Sequence of chain 2.A:
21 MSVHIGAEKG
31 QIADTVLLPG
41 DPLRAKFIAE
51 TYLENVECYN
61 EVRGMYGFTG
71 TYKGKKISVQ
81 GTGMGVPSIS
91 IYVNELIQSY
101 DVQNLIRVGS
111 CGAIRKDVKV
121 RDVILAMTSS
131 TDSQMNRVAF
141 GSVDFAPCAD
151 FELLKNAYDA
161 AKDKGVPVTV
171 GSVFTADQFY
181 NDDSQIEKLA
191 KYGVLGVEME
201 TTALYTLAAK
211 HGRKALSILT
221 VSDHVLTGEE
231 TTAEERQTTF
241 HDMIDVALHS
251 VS

The protein below binds the small molecule below.
Small molecule (SMILES): Nc1nc(Cl)c2ncn([C@@H]3O[C@H](CO)[C@@H](O)[C@H]3O)c2n1

Sequence of chain 6.A:
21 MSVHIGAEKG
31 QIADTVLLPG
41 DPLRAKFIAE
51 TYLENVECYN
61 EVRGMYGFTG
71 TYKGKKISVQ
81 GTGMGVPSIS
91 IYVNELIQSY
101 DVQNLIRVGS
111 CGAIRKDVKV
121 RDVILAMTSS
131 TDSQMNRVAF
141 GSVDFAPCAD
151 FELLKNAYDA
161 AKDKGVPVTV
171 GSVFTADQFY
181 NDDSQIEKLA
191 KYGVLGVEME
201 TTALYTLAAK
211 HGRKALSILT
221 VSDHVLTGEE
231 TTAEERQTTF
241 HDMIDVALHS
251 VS

Binding-site contacts:
Ligand atom N7 contacts residue SER222 of chain 6.A at 2.8 Å (h-bond).
Ligand atom N3 contacts residue GLU198 of chain 6.A at 3.8 Å.
Ligand atom C3' contacts residue GLU200 of chain 6.A at 3.4 Å.
Ligand atom N20 contacts residue MET199 of chain 6.A at 3.5 Å.
Ligand atom C5 contacts residue GLY112 of chain 6.A at 3.7 Å.
Ligand atom C6 contacts residue VAL197 of chain 6.A at 3.7 Å (hydrophobic).
Ligand atom C1' contacts residue SER110 of chain 6.A at 3.5 Å.
Ligand atom C6 contacts residue GLY112 of chain 6.A at 3.6 Å.
Ligand atom N7 contacts residue CYS111 of chain 6.A at 3.6 Å.
Ligand atom O2' contacts residue GLU198 of chain 6.A at 3.4 Å.
Ligand atom O2' contacts residue ARG107 of chain 6.A at 3.0 Å (salt-bridge).
Ligand atom C2' contacts residue GLU200 of chain 6.A at 3.6 Å.
Ligand atom CL1 contacts residue ASP223 of chain 6.A at 3.4 Å.
Ligand atom CL1 contacts residue VAL225 of chain 6.A at 3.6 Å.
Ligand atom O2' contacts residue GLU200 of chain 6.A at 2.4 Å (salt-bridge).
Ligand atom N3 contacts residue MET199 of chain 6.A at 3.8 Å.
Ligand atom C8 contacts residue CYS111 of chain 6.A at 3.7 Å (hydrophobic).
Ligand atom C5 contacts residue VAL197 of chain 6.A at 3.8 Å (hydrophobic).
Ligand atom O5' contacts residue PHE179 of chain 6.A at 3.6 Å.
Ligand atom CL1 contacts residue SER222 of chain 6.A at 3.5 Å.
Ligand atom C3' contacts residue MET199 of chain 6.A at 3.7 Å (hydrophobic).
Ligand atom C5' contacts residue HIS24 of chain 2.A at 3.6 Å.
Ligand atom O5' contacts residue HIS24 of chain 2.A at 2.6 Å (h-bond).
Ligand atom O5' contacts residue ARG63 of chain 2.A at 3.5 Å (salt-bridge).
Ligand atom C2' contacts residue MET199 of chain 6.A at 3.7 Å (hydrophobic).
Ligand atom C2 contacts residue PHE179 of chain 6.A at 3.5 Å (hydrophobic).
Ligand atom N1 contacts residue VAL197 of chain 6.A at 3.7 Å.
Ligand atom C5' contacts residue PHE179 of chain 6.A at 3.7 Å (hydrophobic).
Ligand atom C2 contacts residue VAL197 of chain 6.A at 3.8 Å (hydrophobic).
Ligand atom N9 contacts residue SER110 of chain 6.A at 3.4 Å (h-bond).
Ligand atom O3' contacts residue GLU200 of chain 6.A at 2.5 Å (salt-bridge).
Ligand atom N7 contacts residue GLY112 of chain 6.A at 3.7 Å.
Ligand atom C5 contacts residue SER222 of chain 6.A at 3.7 Å.
Ligand atom O2' contacts residue MET199 of chain 6.A at 3.0 Å (h-bond).
Ligand atom CL1 contacts residue GLY112 of chain 6.A at 3.2 Å.
Ligand atom N20 contacts residue VAL197 of chain 6.A at 3.8 Å.
Ligand atom N20 contacts residue PHE179 of chain 6.A at 3.5 Å.
Ligand atom C8 contacts residue SER110 of chain 6.A at 3.2 Å.
Ligand atom N1 contacts residue PHE179 of chain 6.A at 3.6 Å.
Ligand atom O4' contacts residue ARG63 of chain 2.A at 3.8 Å.